Sequence of chain 1.A:
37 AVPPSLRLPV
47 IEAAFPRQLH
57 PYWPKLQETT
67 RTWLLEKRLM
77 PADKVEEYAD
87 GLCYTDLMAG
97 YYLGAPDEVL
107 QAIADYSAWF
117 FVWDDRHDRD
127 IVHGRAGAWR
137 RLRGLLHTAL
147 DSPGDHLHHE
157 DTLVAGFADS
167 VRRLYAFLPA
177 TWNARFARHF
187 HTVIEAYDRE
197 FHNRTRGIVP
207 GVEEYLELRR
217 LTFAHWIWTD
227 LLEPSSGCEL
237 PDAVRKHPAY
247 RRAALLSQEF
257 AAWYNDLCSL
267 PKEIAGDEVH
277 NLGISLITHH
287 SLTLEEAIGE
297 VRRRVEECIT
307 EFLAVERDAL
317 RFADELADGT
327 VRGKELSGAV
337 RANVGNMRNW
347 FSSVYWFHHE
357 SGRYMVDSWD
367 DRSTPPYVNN

This protein binds this small molecule.
Small molecule (SMILES): CC[N+](CC)(CC)Cc1ccccc1

Binding-site contacts:
Ligand atom C1 contacts residue POP1 of chain 1.E at 3.8 Å.
Ligand atom C3 contacts residue PHE117 of chain 1.A at 3.8 Å (hydrophobic).
Ligand atom C9 contacts residue POP1 of chain 1.E at 4.0 Å.
Ligand atom C6 contacts residue TRP224 of chain 1.A at 4.1 Å (hydrophobic).
Ligand atom C10 contacts residue HIS354 of chain 1.A at 3.6 Å.
Ligand atom C4 contacts residue TYR193 of chain 1.A at 3.9 Å (hydrophobic).
Ligand atom C3 contacts residue ARG359 of chain 1.A at 4.0 Å.
Ligand atom C5 contacts residue THR218 of chain 1.A at 3.4 Å.
Ligand atom C4 contacts residue POP1 of chain 1.E at 3.8 Å.
Ligand atom C10 contacts residue PHE117 of chain 1.A at 4.2 Å (hydrophobic).
Ligand atom C5 contacts residue ALA220 of chain 1.A at 4.3 Å (hydrophobic).
Ligand atom C11 contacts residue PHE353 of chain 1.A at 3.6 Å (hydrophobic).
Ligand atom C7 contacts residue SER113 of chain 1.A at 4.1 Å.
Ligand atom C9 contacts residue TYR360 of chain 1.A at 3.8 Å (hydrophobic).
Ligand atom C10 contacts residue ASN261 of chain 1.A at 3.7 Å.
Ligand atom C12 contacts residue LEU93 of chain 1.A at 3.7 Å (hydrophobic).
Ligand atom C7 contacts residue PHE117 of chain 1.A at 3.8 Å (hydrophobic).
Ligand atom C1 contacts residue PHE219 of chain 1.A at 3.5 Å (hydrophobic).
Ligand atom C13 contacts residue PHE219 of chain 1.A at 3.4 Å (hydrophobic).
Ligand atom C3 contacts residue ASP120 of chain 1.A at 3.3 Å.
Ligand atom C9 contacts residue PHE117 of chain 1.A at 4.1 Å (hydrophobic).
Ligand atom C11 contacts residue HIS354 of chain 1.A at 3.7 Å.
Ligand atom C5 contacts residue PHE116 of chain 1.A at 3.6 Å (hydrophobic).
Ligand atom C8 contacts residue PHE219 of chain 1.A at 3.3 Å (hydrophobic).
Ligand atom C4 contacts residue PHE116 of chain 1.A at 3.9 Å (hydrophobic).
Ligand atom C10 contacts residue TYR360 of chain 1.A at 3.4 Å (hydrophobic).
Ligand atom C12 contacts residue TRP346 of chain 1.A at 3.8 Å (hydrophobic).
Ligand atom C10 contacts residue PHE353 of chain 1.A at 3.6 Å (hydrophobic).
Ligand atom N contacts residue POP1 of chain 1.E at 4.0 Å.
Ligand atom C9 contacts residue PHE219 of chain 1.A at 3.9 Å (hydrophobic).
Ligand atom C5 contacts residue PHE219 of chain 1.A at 3.2 Å (hydrophobic).
Ligand atom C7 contacts residue PHE116 of chain 1.A at 3.6 Å (hydrophobic).
Ligand atom C12 contacts residue PHE219 of chain 1.A at 3.8 Å (hydrophobic).
Ligand atom C2 contacts residue PHE117 of chain 1.A at 3.6 Å (hydrophobic).
Ligand atom C3 contacts residue POP1 of chain 1.E at 3.3 Å.
Ligand atom C2 contacts residue POP1 of chain 1.E at 3.1 Å.
Ligand atom C9 contacts residue ASN261 of chain 1.A at 3.7 Å.
Ligand atom C11 contacts residue LEU93 of chain 1.A at 3.9 Å (hydrophobic).
Ligand atom C6 contacts residue PHE117 of chain 1.A at 4.0 Å (hydrophobic).
Ligand atom C4 contacts residue THR218 of chain 1.A at 3.9 Å.